Binding-site contacts:
Ligand atom CAI contacts residue ARG56 of chain 1.I at 3.9 Å.
Ligand atom CAK contacts residue HIS59 of chain 1.I at 3.9 Å.
Ligand atom NAN contacts residue ARG56 of chain 1.I at 3.1 Å (salt-bridge).
Ligand atom OAP contacts residue ILE58 of chain 1.I at 3.8 Å.
Ligand atom CG contacts residue TRP66 of chain 1.I at 3.5 Å (hydrophobic).
Ligand atom CG contacts residue TYR47 of chain 1.I at 3.9 Å (hydrophobic).
Ligand atom CAU contacts residue ILE58 of chain 1.I at 3.9 Å (hydrophobic).
Ligand atom CG contacts residue HIS64 of chain 1.I at 3.7 Å.
Ligand atom CAH contacts residue TYR47 of chain 1.I at 3.7 Å (hydrophobic).
Ligand atom C contacts residue TYR47 of chain 1.I at 3.5 Å (hydrophobic).
Ligand atom CB contacts residue HIS59 of chain 1.I at 3.5 Å.
Ligand atom CD2 contacts residue HIS64 of chain 1.I at 3.9 Å.
Ligand atom CAJ contacts residue PRO48 of chain 1.I at 3.8 Å (hydrophobic).
Ligand atom C contacts residue HIS59 of chain 1.I at 3.6 Å.
Ligand atom O contacts residue TYR47 of chain 1.I at 2.8 Å (h-bond).
Ligand atom CAF contacts residue HIS59 of chain 1.I at 3.7 Å.
Ligand atom CG contacts residue TRP37 of chain 1.I at 3.9 Å (hydrophobic).
Ligand atom CAU contacts residue PRO48 of chain 1.I at 3.8 Å (hydrophobic).
Ligand atom OD1 contacts residue TRP37 of chain 1.I at 3.9 Å.
Ligand atom NAO contacts residue HIS59 of chain 1.I at 2.9 Å (h-bond).
Ligand atom OD1 contacts residue HIS64 of chain 1.I at 2.7 Å (h-bond).
Ligand atom CAT contacts residue TYR47 of chain 1.I at 3.7 Å (hydrophobic).
Ligand atom NAN contacts residue PRO48 of chain 1.I at 3.6 Å.
Ligand atom N contacts residue TYR47 of chain 1.I at 3.5 Å (h-bond).
Ligand atom CG contacts residue SER60 of chain 1.I at 3.8 Å.
Ligand atom OAP contacts residue PHE25 of chain 1.I at 3.9 Å.
Ligand atom CAF contacts residue TYR47 of chain 1.I at 3.8 Å (hydrophobic).
Ligand atom OAB contacts residue TYR61 of chain 1.I at 3.6 Å.
Ligand atom CAA contacts residue TRP37 of chain 1.I at 3.9 Å (hydrophobic).
Ligand atom CB contacts residue TRP66 of chain 1.I at 3.5 Å (hydrophobic).
Ligand atom CB contacts residue TYR47 of chain 1.I at 3.7 Å (hydrophobic).
Ligand atom OD1 contacts residue TYR61 of chain 1.I at 3.7 Å.
Ligand atom CA contacts residue TYR47 of chain 1.I at 3.8 Å (hydrophobic).
Ligand atom CAQ contacts residue TYR61 of chain 1.I at 3.8 Å (hydrophobic).
Ligand atom CD2 contacts residue TYR47 of chain 1.I at 3.3 Å (hydrophobic).
Ligand atom CA contacts residue HIS59 of chain 1.I at 3.4 Å.
Ligand atom CAH contacts residue ILE58 of chain 1.I at 3.5 Å (hydrophobic).
Ligand atom CAI contacts residue PRO48 of chain 1.I at 3.3 Å (hydrophobic).
Ligand atom CD2 contacts residue TRP37 of chain 1.I at 3.5 Å (hydrophobic).
Ligand atom OD1 contacts residue SER60 of chain 1.I at 2.8 Å (h-bond).

The protein below binds the small molecule below.
Small molecule (SMILES): CC(=O)N1C[C@H](O)C[C@H]1C(=O)NCc1ccc(-c2cnco2)cc1

Sequence of chain 1.I:
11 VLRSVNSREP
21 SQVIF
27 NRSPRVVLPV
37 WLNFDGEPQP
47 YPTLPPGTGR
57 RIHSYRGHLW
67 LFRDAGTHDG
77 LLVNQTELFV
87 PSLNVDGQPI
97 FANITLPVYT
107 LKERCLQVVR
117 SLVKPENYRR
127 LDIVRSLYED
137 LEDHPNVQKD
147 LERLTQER